Binding-site contacts:
Ligand atom C8 contacts residue ASN11 of chain 1.A at 4.2 Å.
Ligand atom O5 contacts residue ASN11 of chain 1.A at 2.4 Å (h-bond).
Ligand atom C1 contacts residue ASN11 of chain 1.A at 1.4 Å.
Ligand atom C7 contacts residue ASN11 of chain 1.A at 4.0 Å.
Ligand atom C3 contacts residue ASN11 of chain 1.A at 3.8 Å.
Ligand atom C5 contacts residue ASN11 of chain 1.A at 3.7 Å.
Ligand atom N2 contacts residue ASN11 of chain 1.A at 2.9 Å (h-bond).
Ligand atom C2 contacts residue ASN11 of chain 1.A at 2.4 Å.
Ligand atom C4 contacts residue ASN11 of chain 1.A at 4.2 Å.

Sequence of chain 1.A:
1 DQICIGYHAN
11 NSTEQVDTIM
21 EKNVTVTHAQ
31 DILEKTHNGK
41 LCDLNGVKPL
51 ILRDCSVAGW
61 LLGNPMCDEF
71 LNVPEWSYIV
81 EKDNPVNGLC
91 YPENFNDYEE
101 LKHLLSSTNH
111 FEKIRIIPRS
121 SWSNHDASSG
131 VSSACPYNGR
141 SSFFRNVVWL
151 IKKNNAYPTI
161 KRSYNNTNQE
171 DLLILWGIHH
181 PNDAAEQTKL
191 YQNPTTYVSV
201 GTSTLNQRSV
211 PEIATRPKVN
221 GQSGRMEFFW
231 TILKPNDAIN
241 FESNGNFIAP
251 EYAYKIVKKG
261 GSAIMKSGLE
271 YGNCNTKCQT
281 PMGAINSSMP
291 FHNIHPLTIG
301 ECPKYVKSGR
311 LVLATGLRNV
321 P

A small-molecule ligand and the protein it binds are described below.
Small molecule (SMILES): CC(=O)N[C@@H]1[C@@H](O)[C@H](O)[C@@H](CO)O[C@H]1O